Sequence of chain 30.E:
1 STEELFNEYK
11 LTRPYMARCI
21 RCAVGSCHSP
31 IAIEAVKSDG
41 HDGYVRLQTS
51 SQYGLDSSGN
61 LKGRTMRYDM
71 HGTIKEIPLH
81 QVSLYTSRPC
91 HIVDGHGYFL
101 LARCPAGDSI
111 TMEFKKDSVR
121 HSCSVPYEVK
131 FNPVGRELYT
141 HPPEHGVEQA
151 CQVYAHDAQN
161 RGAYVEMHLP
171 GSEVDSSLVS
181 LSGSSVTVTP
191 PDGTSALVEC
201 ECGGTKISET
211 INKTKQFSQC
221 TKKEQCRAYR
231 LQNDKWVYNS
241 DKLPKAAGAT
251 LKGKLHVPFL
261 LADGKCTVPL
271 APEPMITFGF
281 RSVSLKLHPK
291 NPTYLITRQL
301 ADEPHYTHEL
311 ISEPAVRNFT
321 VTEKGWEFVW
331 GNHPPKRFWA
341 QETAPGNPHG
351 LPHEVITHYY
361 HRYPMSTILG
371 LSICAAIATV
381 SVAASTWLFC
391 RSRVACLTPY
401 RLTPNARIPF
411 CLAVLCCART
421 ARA

This protein binds this small molecule.
Small molecule (SMILES): CC(=O)N[C@@H]1[C@@H](O)[C@H](O)[C@@H](CO)O[C@H]1O

Binding-site contacts:
Ligand atom O5 contacts residue ASN212 of chain 30.E at 2.4 Å (h-bond).
Ligand atom C4 contacts residue ASN212 of chain 30.E at 4.2 Å.
Ligand atom N2 contacts residue ILE211 of chain 30.E at 4.3 Å.
Ligand atom C1 contacts residue ILE211 of chain 30.E at 4.2 Å (hydrophobic).
Ligand atom C7 contacts residue ASN212 of chain 30.E at 3.9 Å.
Ligand atom N2 contacts residue ASN212 of chain 30.E at 2.9 Å (h-bond).
Ligand atom O7 contacts residue ASN212 of chain 30.E at 4.5 Å.
Ligand atom C3 contacts residue ASN212 of chain 30.E at 3.8 Å.
Ligand atom C5 contacts residue ASN212 of chain 30.E at 3.7 Å.
Ligand atom C1 contacts residue ASN212 of chain 30.E at 1.4 Å.
Ligand atom C2 contacts residue ASN212 of chain 30.E at 2.4 Å.